This protein binds this small molecule.
Small molecule (SMILES): C[C@@H](OC(=O)N1C(=O)N[C@@H]2[C@@H](CCCCC(=O)O)SC[C@@H]21)c1cc2c(cc1[N+](=O)[O-])OCO2

Sequence of chain 1.A:
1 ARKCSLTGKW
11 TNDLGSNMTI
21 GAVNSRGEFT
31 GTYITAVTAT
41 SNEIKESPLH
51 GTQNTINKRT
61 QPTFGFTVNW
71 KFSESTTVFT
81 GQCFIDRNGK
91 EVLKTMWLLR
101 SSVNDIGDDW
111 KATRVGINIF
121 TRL

Sequence of chain 1.C:
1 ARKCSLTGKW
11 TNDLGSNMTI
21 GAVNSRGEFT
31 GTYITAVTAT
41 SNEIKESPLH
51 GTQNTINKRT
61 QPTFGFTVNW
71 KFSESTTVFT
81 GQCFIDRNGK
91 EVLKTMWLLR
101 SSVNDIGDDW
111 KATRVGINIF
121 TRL

Binding-site contacts:
Ligand atom O54 contacts residue ASN118 of chain 1.A at 3.1 Å (h-bond).
Ligand atom C36 contacts residue TRP110 of chain 1.C at 3.2 Å (hydrophobic).
Ligand atom O11 contacts residue SER75 of chain 1.A at 3.5 Å.
Ligand atom C4 contacts residue VAL37 of chain 1.A at 3.7 Å (hydrophobic).
Ligand atom O55 contacts residue ASP13 of chain 1.A at 3.7 Å.
Ligand atom C34 contacts residue ILE117 of chain 1.A at 3.1 Å (hydrophobic).
Ligand atom C6 contacts residue TRP97 of chain 1.A at 3.7 Å (hydrophobic).
Ligand atom O44 contacts residue TRP110 of chain 1.C at 3.5 Å.
Ligand atom C3 contacts residue TYR33 of chain 1.A at 3.5 Å (hydrophobic).
Ligand atom N2 contacts residue VAL37 of chain 1.A at 3.6 Å.
Ligand atom O11 contacts residue LEU99 of chain 1.A at 3.8 Å.
Ligand atom O12 contacts residue THR38 of chain 1.A at 3.4 Å (h-bond).
Ligand atom C38 contacts residue LEU14 of chain 1.A at 3.7 Å (hydrophobic).
Ligand atom C30 contacts residue ASN12 of chain 1.A at 3.8 Å.
Ligand atom O32 contacts residue ASN118 of chain 1.A at 3.7 Å.
Ligand atom O12 contacts residue ALA39 of chain 1.A at 2.7 Å (h-bond).
Ligand atom C30 contacts residue ASN118 of chain 1.A at 3.3 Å.
Ligand atom N40 contacts residue ASN118 of chain 1.A at 3.7 Å.
Ligand atom C36 contacts residue LEU14 of chain 1.A at 3.7 Å (hydrophobic).
Ligand atom O3 contacts residue TYR33 of chain 1.A at 2.7 Å (h-bond).
Ligand atom N2 contacts residue THR35 of chain 1.A at 2.8 Å (h-bond).
Ligand atom C3 contacts residue SER16 of chain 1.A at 3.5 Å.
Ligand atom C39 contacts residue LEU14 of chain 1.A at 3.7 Å (hydrophobic).
Ligand atom O3 contacts residue THR35 of chain 1.A at 3.6 Å.
Ligand atom C5 contacts residue TRP110 of chain 1.C at 3.6 Å (hydrophobic).
Ligand atom C8 contacts residue TRP70 of chain 1.A at 3.1 Å (hydrophobic).
Ligand atom C4 contacts residue THR35 of chain 1.A at 3.7 Å.
Ligand atom C37 contacts residue LEU14 of chain 1.A at 3.5 Å (hydrophobic).
Ligand atom O3 contacts residue ASN12 of chain 1.A at 3.5 Å (h-bond).
Ligand atom O44 contacts residue GLY107 of chain 1.C at 3.1 Å (h-bond).
Ligand atom C3 contacts residue THR35 of chain 1.A at 3.5 Å.
Ligand atom O11 contacts residue SER73 of chain 1.A at 3.4 Å (h-bond).
Ligand atom C33 contacts residue TRP110 of chain 1.C at 3.5 Å (hydrophobic).
Ligand atom O31 contacts residue ASN12 of chain 1.A at 2.6 Å (h-bond).
Ligand atom O31 contacts residue ASN118 of chain 1.A at 3.1 Å (h-bond).
Ligand atom C45 contacts residue GLY107 of chain 1.C at 3.4 Å.
Ligand atom O3 contacts residue SER16 of chain 1.A at 2.6 Å (h-bond).
Ligand atom C10 contacts residue TRP70 of chain 1.A at 3.7 Å (hydrophobic).
Ligand atom C34 contacts residue TRP110 of chain 1.C at 3.8 Å (hydrophobic).
Ligand atom O44 contacts residue LEU14 of chain 1.A at 3.8 Å.